This protein binds this small molecule.
Small molecule (SMILES): CC(=O)N[C@@H]1[C@@H](O)[C@H](O)[C@@H](CO)O[C@H]1O

Binding-site contacts:
Ligand atom N2 contacts residue ASN547 of chain 1.A at 2.9 Å (h-bond).
Ligand atom C3 contacts residue SER421 of chain 1.A at 3.2 Å.
Ligand atom C3 contacts residue ASN547 of chain 1.A at 3.8 Å.
Ligand atom C7 contacts residue SER546 of chain 1.A at 4.5 Å.
Ligand atom C8 contacts residue SER546 of chain 1.A at 3.8 Å.
Ligand atom C5 contacts residue ASN547 of chain 1.A at 3.7 Å.
Ligand atom C2 contacts residue ASN547 of chain 1.A at 2.5 Å.
Ligand atom O3 contacts residue SER421 of chain 1.A at 2.9 Å (h-bond).
Ligand atom C7 contacts residue ASN547 of chain 1.A at 3.2 Å.
Ligand atom O5 contacts residue ASN547 of chain 1.A at 2.4 Å (h-bond).
Ligand atom C8 contacts residue ASP544 of chain 1.A at 3.3 Å.
Ligand atom C1 contacts residue ASN547 of chain 1.A at 1.4 Å.
Ligand atom O7 contacts residue ASN547 of chain 1.A at 3.2 Å (h-bond).
Ligand atom C7 contacts residue SER421 of chain 1.A at 3.5 Å.
Ligand atom C2 contacts residue SER421 of chain 1.A at 3.6 Å.
Ligand atom C8 contacts residue SER421 of chain 1.A at 3.5 Å.
Ligand atom N2 contacts residue SER421 of chain 1.A at 2.8 Å (h-bond).
Ligand atom C8 contacts residue ASN547 of chain 1.A at 4.4 Å.
Ligand atom C4 contacts residue ASN547 of chain 1.A at 4.2 Å.

Sequence of chain 1.A:
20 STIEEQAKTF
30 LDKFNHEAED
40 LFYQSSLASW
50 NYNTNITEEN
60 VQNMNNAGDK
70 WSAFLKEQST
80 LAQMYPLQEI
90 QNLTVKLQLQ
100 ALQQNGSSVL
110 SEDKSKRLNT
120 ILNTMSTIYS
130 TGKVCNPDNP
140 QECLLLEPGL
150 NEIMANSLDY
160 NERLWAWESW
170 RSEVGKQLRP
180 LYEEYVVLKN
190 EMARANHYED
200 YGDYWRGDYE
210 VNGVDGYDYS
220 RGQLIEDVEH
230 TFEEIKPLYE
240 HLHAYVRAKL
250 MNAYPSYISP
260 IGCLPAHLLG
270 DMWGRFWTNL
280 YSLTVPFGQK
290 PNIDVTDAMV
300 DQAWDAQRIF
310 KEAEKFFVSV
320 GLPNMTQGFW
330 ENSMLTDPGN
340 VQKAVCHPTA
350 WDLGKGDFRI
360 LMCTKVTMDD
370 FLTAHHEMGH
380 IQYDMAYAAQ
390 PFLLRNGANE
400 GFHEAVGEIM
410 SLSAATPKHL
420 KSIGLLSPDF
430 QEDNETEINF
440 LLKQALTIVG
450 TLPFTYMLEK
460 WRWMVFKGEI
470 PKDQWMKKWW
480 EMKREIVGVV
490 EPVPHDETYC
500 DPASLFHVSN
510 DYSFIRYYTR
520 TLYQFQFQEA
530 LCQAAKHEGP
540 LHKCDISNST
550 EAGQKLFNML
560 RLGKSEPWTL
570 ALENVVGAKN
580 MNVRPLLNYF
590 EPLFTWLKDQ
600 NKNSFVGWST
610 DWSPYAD